Binding-site contacts:
Ligand atom O20 contacts residue PHE130 of chain 1.A at 3.2 Å.
Ligand atom C11 contacts residue GOL1 of chain 1.D at 3.2 Å.
Ligand atom O12 contacts residue ASN67 of chain 1.A at 3.6 Å (h-bond).
Ligand atom C5 contacts residue GOL1 of chain 1.C at 3.7 Å.
Ligand atom O20 contacts residue GOL1 of chain 1.D at 2.6 Å (h-bond).
Ligand atom O1 contacts residue THR198 of chain 1.A at 3.0 Å (h-bond).
Ligand atom O1 contacts residue TRP208 of chain 1.A at 3.6 Å.
Ligand atom N23 contacts residue HIS94 of chain 1.A at 3.3 Å (h-bond).
Ligand atom N23 contacts residue ZN1 of chain 1.B at 1.9 Å.
Ligand atom O24 contacts residue VAL142 of chain 1.A at 3.8 Å.
Ligand atom C16 contacts residue LEU197 of chain 1.A at 3.7 Å (hydrophobic).
Ligand atom C9 contacts residue GOL1 of chain 1.D at 3.5 Å.
Ligand atom O24 contacts residue HIS94 of chain 1.A at 3.3 Å.
Ligand atom C17 contacts residue PRO201 of chain 1.A at 3.6 Å (hydrophobic).
Ligand atom S2 contacts residue HIS94 of chain 1.A at 3.9 Å.
Ligand atom C22 contacts residue HIS94 of chain 1.A at 3.8 Å.
Ligand atom C10 contacts residue GOL1 of chain 1.C at 3.6 Å.
Ligand atom C21 contacts residue GLN92 of chain 1.A at 3.7 Å.
Ligand atom N23 contacts residue HIS96 of chain 1.A at 3.3 Å (h-bond).
Ligand atom C5 contacts residue THR199 of chain 1.A at 3.2 Å.
Ligand atom N23 contacts residue HIS119 of chain 1.A at 3.4 Å (h-bond).
Ligand atom O24 contacts residue ZN1 of chain 1.B at 3.0 Å.
Ligand atom O24 contacts residue HIS119 of chain 1.A at 3.5 Å (h-bond).
Ligand atom N23 contacts residue THR198 of chain 1.A at 2.8 Å (h-bond).
Ligand atom S2 contacts residue ZN1 of chain 1.B at 3.0 Å.
Ligand atom O12 contacts residue GOL1 of chain 1.D at 3.7 Å.
Ligand atom C10 contacts residue GOL1 of chain 1.D at 3.3 Å.
Ligand atom O12 contacts residue GOL1 of chain 1.C at 2.6 Å (h-bond).
Ligand atom C15 contacts residue PHE130 of chain 1.A at 3.7 Å (hydrophobic).
Ligand atom N7 contacts residue GOL1 of chain 1.C at 3.6 Å.
Ligand atom O20 contacts residue GLN92 of chain 1.A at 3.6 Å (h-bond).
Ligand atom O1 contacts residue LEU197 of chain 1.A at 3.2 Å.
Ligand atom O24 contacts residue VAL121 of chain 1.A at 3.9 Å.
Ligand atom C22 contacts residue LEU197 of chain 1.A at 3.8 Å (hydrophobic).
Ligand atom C22 contacts residue VAL121 of chain 1.A at 3.9 Å (hydrophobic).
Ligand atom C8 contacts residue GOL1 of chain 1.D at 3.4 Å.
Ligand atom C4 contacts residue THR199 of chain 1.A at 3.5 Å.
Ligand atom C3 contacts residue LEU197 of chain 1.A at 3.8 Å (hydrophobic).
Ligand atom C8 contacts residue GOL1 of chain 1.C at 3.7 Å.
Ligand atom C6 contacts residue GOL1 of chain 1.C at 3.7 Å.

The protein below binds the small molecule below.
Small molecule (SMILES): CC(=O)/C(=C/c1ccccc1)C(=O)Nc1ccc(S(N)(=O)=O)cc1

Sequence of chain 1.A:
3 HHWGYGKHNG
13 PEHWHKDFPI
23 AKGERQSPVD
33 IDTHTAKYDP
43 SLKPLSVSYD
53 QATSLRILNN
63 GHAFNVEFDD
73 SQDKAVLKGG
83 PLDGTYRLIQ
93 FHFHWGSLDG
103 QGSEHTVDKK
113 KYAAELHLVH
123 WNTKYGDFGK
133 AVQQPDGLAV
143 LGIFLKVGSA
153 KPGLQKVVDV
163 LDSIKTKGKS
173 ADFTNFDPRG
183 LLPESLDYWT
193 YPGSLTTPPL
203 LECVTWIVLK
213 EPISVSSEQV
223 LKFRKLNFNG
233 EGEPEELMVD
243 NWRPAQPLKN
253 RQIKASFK